This protein binds this small molecule.
Small molecule (SMILES): O=C(Nc1ccn2nc(-c3ccccc3)nc2c1)c1ccnc(Cl)c1Cl

Binding-site contacts:
Ligand atom C23 contacts residue GLU275 of chain 1.D at 3.2 Å.
Ligand atom C22 contacts residue PRO266 of chain 1.D at 3.7 Å (hydrophobic).
Ligand atom C2 contacts residue PHE283 of chain 1.D at 3.8 Å (hydrophobic).
Ligand atom C22 contacts residue GLU275 of chain 1.D at 3.1 Å.
Ligand atom N16 contacts residue GLY279 of chain 1.D at 3.6 Å.
Ligand atom C24 contacts residue GLU275 of chain 1.D at 3.7 Å.
Ligand atom C24 contacts residue MET267 of chain 1.D at 3.5 Å (hydrophobic).
Ligand atom C19 contacts residue MET267 of chain 1.D at 3.6 Å (hydrophobic).
Ligand atom C13 contacts residue GLN280 of chain 1.D at 3.5 Å.
Ligand atom C23 contacts residue PRO266 of chain 1.D at 3.8 Å (hydrophobic).
Ligand atom C14 contacts residue TYR247 of chain 1.D at 3.2 Å (hydrophobic).
Ligand atom C17 contacts residue GLY279 of chain 1.D at 3.3 Å.
Ligand atom C21 contacts residue GLU275 of chain 1.D at 3.8 Å.
Ligand atom C11 contacts residue MET267 of chain 1.D at 3.4 Å (hydrophobic).
Ligand atom N4 contacts residue LEU229 of chain 1.D at 3.5 Å.
Ligand atom C17 contacts residue MET267 of chain 1.D at 3.4 Å (hydrophobic).
Ligand atom C1 contacts residue PHE283 of chain 1.D at 3.8 Å (hydrophobic).
Ligand atom CL8 contacts residue VAL232 of chain 1.D at 3.7 Å.
Ligand atom C10 contacts residue MET267 of chain 1.D at 3.5 Å (hydrophobic).
Ligand atom N16 contacts residue MET267 of chain 1.D at 3.4 Å.
Ligand atom CL7 contacts residue SER231 of chain 1.D at 2.7 Å.
Ligand atom C13 contacts residue TYR247 of chain 1.D at 3.3 Å (hydrophobic).
Ligand atom C11 contacts residue PHE283 of chain 1.D at 3.3 Å (hydrophobic).
Ligand atom C14 contacts residue MET267 of chain 1.D at 3.4 Å (hydrophobic).
Ligand atom N15 contacts residue GLY279 of chain 1.D at 3.6 Å.
Ligand atom C13 contacts residue MET267 of chain 1.D at 3.5 Å (hydrophobic).
Ligand atom C19 contacts residue GLY279 of chain 1.D at 3.3 Å.
Ligand atom N9 contacts residue PHE283 of chain 1.D at 3.4 Å.
Ligand atom C12 contacts residue MET267 of chain 1.D at 3.3 Å (hydrophobic).
Ligand atom C17 contacts residue TYR247 of chain 1.D at 3.7 Å (hydrophobic).
Ligand atom N15 contacts residue MET267 of chain 1.D at 3.2 Å (h-bond).
Ligand atom CL8 contacts residue PHE283 of chain 1.D at 3.7 Å.
Ligand atom C23 contacts residue VAL276 of chain 1.D at 3.8 Å (hydrophobic).
Ligand atom N18 contacts residue TYR247 of chain 1.D at 2.5 Å (h-bond).
Ligand atom C20 contacts residue GLY279 of chain 1.D at 3.5 Å.
Ligand atom CL7 contacts residue LEU229 of chain 1.D at 3.5 Å.
Ligand atom C10 contacts residue PHE283 of chain 1.D at 3.7 Å (hydrophobic).
Ligand atom N18 contacts residue MET267 of chain 1.D at 3.6 Å.
Ligand atom C21 contacts residue PRO266 of chain 1.D at 3.6 Å (hydrophobic).
Ligand atom O26 contacts residue GLN280 of chain 1.D at 3.0 Å (h-bond).

Sequence of chain 1.D:
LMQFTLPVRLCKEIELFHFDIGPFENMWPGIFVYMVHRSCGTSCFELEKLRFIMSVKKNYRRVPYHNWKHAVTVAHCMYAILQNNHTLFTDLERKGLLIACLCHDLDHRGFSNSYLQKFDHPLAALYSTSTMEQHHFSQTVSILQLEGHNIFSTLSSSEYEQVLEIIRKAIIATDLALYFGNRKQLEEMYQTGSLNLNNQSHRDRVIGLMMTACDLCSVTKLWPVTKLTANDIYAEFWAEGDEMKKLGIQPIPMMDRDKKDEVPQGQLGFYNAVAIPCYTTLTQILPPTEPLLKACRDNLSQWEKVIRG